The small molecule below binds the protein below.
Small molecule (SMILES): CC(=O)OC[C@H](N)C(=O)O

Binding-site contacts:
Ligand atom OXT contacts residue PHE212 of chain 2.A at 4.2 Å.
Ligand atom N contacts residue ALA28 of chain 2.A at 4.2 Å.
Ligand atom C1A contacts residue LYS245 of chain 2.A at 3.2 Å.
Ligand atom C contacts residue PHE212 of chain 2.A at 4.1 Å (hydrophobic).
Ligand atom N contacts residue PHE212 of chain 2.A at 2.7 Å (h-bond).
Ligand atom C2A contacts residue TYR27 of chain 2.A at 3.4 Å (hydrophobic).
Ligand atom C1A contacts residue ALA28 of chain 2.A at 3.9 Å (hydrophobic).
Ligand atom OG contacts residue TYR85 of chain 2.A at 4.0 Å.
Ligand atom CA contacts residue PHE212 of chain 2.A at 3.9 Å (hydrophobic).
Ligand atom CB contacts residue TYR85 of chain 2.A at 4.0 Å (hydrophobic).
Ligand atom C2A contacts residue LYS245 of chain 2.A at 4.0 Å.
Ligand atom C2A contacts residue ALA28 of chain 2.A at 4.0 Å (hydrophobic).
Ligand atom CA contacts residue LYS245 of chain 2.A at 4.1 Å.
Ligand atom N contacts residue TYR85 of chain 2.A at 4.5 Å.
Ligand atom OAC contacts residue LYS245 of chain 2.A at 2.6 Å (salt-bridge).
Ligand atom C1A contacts residue TYR27 of chain 2.A at 4.0 Å (hydrophobic).
Ligand atom C2A contacts residue MET167 of chain 2.A at 3.6 Å (hydrophobic).
Ligand atom OG contacts residue ALA28 of chain 2.A at 3.5 Å.
Ligand atom C contacts residue LYS245 of chain 2.A at 3.8 Å.
Ligand atom OG contacts residue LYS245 of chain 2.A at 3.6 Å.
Ligand atom CB contacts residue LYS245 of chain 2.A at 3.3 Å.
Ligand atom CA contacts residue ALA28 of chain 2.A at 4.1 Å (hydrophobic).
Ligand atom OXT contacts residue LYS245 of chain 2.A at 3.2 Å (salt-bridge).
Ligand atom O contacts residue ARG211 of chain 2.A at 3.9 Å.

Sequence of chain 2.A:
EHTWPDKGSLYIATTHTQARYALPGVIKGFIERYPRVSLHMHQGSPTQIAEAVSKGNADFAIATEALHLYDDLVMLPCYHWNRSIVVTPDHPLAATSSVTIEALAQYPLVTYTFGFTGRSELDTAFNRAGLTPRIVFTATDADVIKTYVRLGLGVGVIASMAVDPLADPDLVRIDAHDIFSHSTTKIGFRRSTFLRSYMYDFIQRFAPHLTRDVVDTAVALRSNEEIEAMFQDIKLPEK